Sequence of chain 1.D:
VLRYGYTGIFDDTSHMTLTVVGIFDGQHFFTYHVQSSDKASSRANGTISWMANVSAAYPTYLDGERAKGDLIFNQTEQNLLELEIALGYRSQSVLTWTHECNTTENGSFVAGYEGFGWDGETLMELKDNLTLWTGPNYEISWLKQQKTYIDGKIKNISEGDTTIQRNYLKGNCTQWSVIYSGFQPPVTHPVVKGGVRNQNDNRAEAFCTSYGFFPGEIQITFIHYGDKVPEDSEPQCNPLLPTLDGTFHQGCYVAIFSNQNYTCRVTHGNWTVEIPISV

Binding-site contacts:
Ligand atom C7 contacts residue ASN173 of chain 1.D at 4.3 Å.
Ligand atom C6 contacts residue ASN173 of chain 1.D at 3.4 Å.
Ligand atom O6 contacts residue ASN173 of chain 1.D at 3.5 Å (h-bond).
Ligand atom C2 contacts residue ASN173 of chain 1.D at 4.0 Å.
Ligand atom C5 contacts residue ASN173 of chain 1.D at 3.5 Å.
Ligand atom C8 contacts residue ASN173 of chain 1.D at 4.2 Å.
Ligand atom O5 contacts residue ASN173 of chain 1.D at 2.5 Å (h-bond).
Ligand atom O1 contacts residue ASN173 of chain 1.D at 2.1 Å (h-bond).
Ligand atom C1 contacts residue ASN173 of chain 1.D at 2.5 Å.

The small molecule below binds the protein below.
Small molecule (SMILES): CC(=O)N[C@@H]1[C@@H](O)[C@H](O)[C@@H](CO)O[C@H]1O